Sequence of chain 1.C:
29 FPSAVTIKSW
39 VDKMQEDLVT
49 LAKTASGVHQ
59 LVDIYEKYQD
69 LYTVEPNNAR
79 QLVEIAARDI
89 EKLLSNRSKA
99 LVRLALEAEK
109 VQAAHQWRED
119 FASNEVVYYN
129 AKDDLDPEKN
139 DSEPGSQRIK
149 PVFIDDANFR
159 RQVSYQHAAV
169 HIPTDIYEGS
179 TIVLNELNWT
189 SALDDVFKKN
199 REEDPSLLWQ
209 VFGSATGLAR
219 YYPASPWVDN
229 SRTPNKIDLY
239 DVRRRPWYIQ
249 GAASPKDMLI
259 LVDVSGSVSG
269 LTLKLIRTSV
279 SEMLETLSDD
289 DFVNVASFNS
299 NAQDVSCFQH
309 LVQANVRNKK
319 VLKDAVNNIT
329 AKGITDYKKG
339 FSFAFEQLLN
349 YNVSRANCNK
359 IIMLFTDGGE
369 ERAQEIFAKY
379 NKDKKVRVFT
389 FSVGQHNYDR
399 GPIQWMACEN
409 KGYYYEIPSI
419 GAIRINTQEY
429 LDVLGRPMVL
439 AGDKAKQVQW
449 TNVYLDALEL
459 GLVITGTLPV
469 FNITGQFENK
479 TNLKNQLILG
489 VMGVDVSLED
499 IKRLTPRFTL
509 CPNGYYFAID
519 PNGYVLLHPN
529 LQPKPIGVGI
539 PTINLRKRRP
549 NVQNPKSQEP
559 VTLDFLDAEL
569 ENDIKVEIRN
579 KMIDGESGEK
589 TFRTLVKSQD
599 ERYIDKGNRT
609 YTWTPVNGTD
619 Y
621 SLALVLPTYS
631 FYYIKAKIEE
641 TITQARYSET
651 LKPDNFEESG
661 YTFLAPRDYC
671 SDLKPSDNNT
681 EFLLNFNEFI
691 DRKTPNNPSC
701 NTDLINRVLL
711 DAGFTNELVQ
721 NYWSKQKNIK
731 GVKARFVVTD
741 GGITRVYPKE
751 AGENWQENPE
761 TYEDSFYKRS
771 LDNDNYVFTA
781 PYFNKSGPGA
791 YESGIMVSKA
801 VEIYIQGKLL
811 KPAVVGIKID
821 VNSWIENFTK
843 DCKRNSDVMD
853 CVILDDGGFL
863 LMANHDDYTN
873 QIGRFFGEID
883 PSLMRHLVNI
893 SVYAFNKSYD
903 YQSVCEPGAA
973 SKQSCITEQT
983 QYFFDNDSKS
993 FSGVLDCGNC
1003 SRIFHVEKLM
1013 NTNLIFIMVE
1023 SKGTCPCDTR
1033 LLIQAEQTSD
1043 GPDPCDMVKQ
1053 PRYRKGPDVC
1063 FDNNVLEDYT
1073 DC

A protein and the small-molecule ligand that binds it are described below.
Small molecule (SMILES): CC(=O)N[C@@H]1[C@@H](O)[C@H](O)[C@@H](CO)O[C@H]1O

Binding-site contacts:
Ligand atom C7 contacts residue ASN891 of chain 1.C at 3.8 Å.
Ligand atom C6 contacts residue ASN891 of chain 1.C at 4.4 Å.
Ligand atom C1 contacts residue ASN891 of chain 1.C at 1.4 Å.
Ligand atom C8 contacts residue HIS888 of chain 1.C at 4.1 Å.
Ligand atom N2 contacts residue ASN891 of chain 1.C at 2.9 Å (h-bond).
Ligand atom C3 contacts residue ASN891 of chain 1.C at 3.8 Å.
Ligand atom C4 contacts residue ASN891 of chain 1.C at 4.2 Å.
Ligand atom O7 contacts residue ASN891 of chain 1.C at 4.3 Å.
Ligand atom C2 contacts residue ASN891 of chain 1.C at 2.5 Å.
Ligand atom C5 contacts residue ASN891 of chain 1.C at 3.7 Å.
Ligand atom O5 contacts residue ASN891 of chain 1.C at 2.4 Å (h-bond).